Binding-site contacts:
Ligand atom CAS contacts residue ARG194 of chain 2.A at 3.8 Å.
Ligand atom CAY contacts residue ARG194 of chain 2.A at 3.6 Å.
Ligand atom CAX contacts residue ARG194 of chain 2.A at 3.8 Å.
Ligand atom OAK contacts residue PRO187 of chain 2.A at 4.5 Å.
Ligand atom CAU contacts residue ARG194 of chain 2.A at 4.4 Å.
Ligand atom OAA contacts residue LYS224 of chain 2.A at 4.2 Å.
Ligand atom CBB contacts residue ARG194 of chain 2.A at 3.6 Å.
Ligand atom CAR contacts residue ARG194 of chain 2.A at 4.3 Å.
Ligand atom CAO contacts residue ARG194 of chain 2.A at 3.4 Å.
Ligand atom OAJ contacts residue ARG194 of chain 2.A at 3.9 Å.
Ligand atom OAA contacts residue ARG194 of chain 2.A at 3.9 Å.
Ligand atom CAQ contacts residue ARG194 of chain 2.A at 4.1 Å.
Ligand atom CAP contacts residue ARG194 of chain 2.A at 3.5 Å.
Ligand atom CAM contacts residue ARG194 of chain 2.A at 4.0 Å.
Ligand atom CAT contacts residue ARG194 of chain 2.A at 4.2 Å.
Ligand atom CAW contacts residue ARG194 of chain 2.A at 3.3 Å.
Ligand atom SBC contacts residue ARG194 of chain 2.A at 4.5 Å.
Ligand atom CAZ contacts residue ARG194 of chain 2.A at 4.3 Å.
Ligand atom CBA contacts residue ARG194 of chain 2.A at 3.4 Å.

Sequence of chain 2.A:
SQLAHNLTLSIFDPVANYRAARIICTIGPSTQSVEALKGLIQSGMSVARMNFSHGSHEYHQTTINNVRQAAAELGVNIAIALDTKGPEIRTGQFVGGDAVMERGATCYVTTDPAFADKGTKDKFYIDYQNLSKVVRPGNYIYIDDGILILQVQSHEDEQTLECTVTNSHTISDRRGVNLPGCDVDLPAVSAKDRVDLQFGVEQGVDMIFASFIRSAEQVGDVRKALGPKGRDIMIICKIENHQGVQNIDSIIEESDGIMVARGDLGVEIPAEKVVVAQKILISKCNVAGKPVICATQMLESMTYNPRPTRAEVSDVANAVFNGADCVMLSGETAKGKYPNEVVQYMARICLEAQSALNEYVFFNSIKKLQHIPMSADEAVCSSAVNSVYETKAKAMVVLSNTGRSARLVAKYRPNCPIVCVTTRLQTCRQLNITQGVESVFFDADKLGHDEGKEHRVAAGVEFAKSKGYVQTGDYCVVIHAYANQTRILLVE

A small-molecule ligand and the protein it binds are described below.
Small molecule (SMILES): O=S(=O)(O)c1cc(S(=O)(=O)O)c2ccc3c(S(=O)(=O)O)cc(S(=O)(=O)O)c4ccc1c2c43